Binding-site contacts:
Ligand atom C15 contacts residue TRP86 of chain 2.A at 3.5 Å (hydrophobic).
Ligand atom O1 contacts residue GLY121 of chain 2.A at 3.6 Å (h-bond).
Ligand atom C5 contacts residue TRP86 of chain 2.A at 3.8 Å (hydrophobic).
Ligand atom C17 contacts residue TYR337 of chain 2.A at 3.5 Å (hydrophobic).
Ligand atom N1 contacts residue TYR337 of chain 2.A at 3.9 Å.
Ligand atom C2 contacts residue TYR449 of chain 2.A at 3.8 Å (hydrophobic).
Ligand atom C10 contacts residue SER203 of chain 2.A at 3.1 Å.
Ligand atom C7 contacts residue SER203 of chain 2.A at 3.4 Å.
Ligand atom C3 contacts residue TRP86 of chain 2.A at 3.7 Å (hydrophobic).
Ligand atom C8 contacts residue GLY121 of chain 2.A at 3.6 Å.
Ligand atom O1 contacts residue GLY122 of chain 2.A at 3.0 Å (h-bond).
Ligand atom C4 contacts residue HIS447 of chain 2.A at 3.8 Å.
Ligand atom N1 contacts residue HIS447 of chain 2.A at 2.8 Å (h-bond).
Ligand atom C3 contacts residue TYR337 of chain 2.A at 3.6 Å (hydrophobic).
Ligand atom C9 contacts residue GLY121 of chain 2.A at 3.6 Å.
Ligand atom O1 contacts residue SER203 of chain 2.A at 2.3 Å (h-bond).
Ligand atom C2 contacts residue HIS447 of chain 2.A at 3.4 Å.
Ligand atom C5 contacts residue HIS447 of chain 2.A at 3.8 Å.
Ligand atom C13 contacts residue TRP86 of chain 2.A at 3.6 Å (hydrophobic).
Ligand atom C7 contacts residue HIS447 of chain 2.A at 3.7 Å.
Ligand atom C10 contacts residue HIS447 of chain 2.A at 3.5 Å.
Ligand atom N2 contacts residue TRP86 of chain 2.A at 3.7 Å.
Ligand atom C1 contacts residue TYR337 of chain 2.A at 3.5 Å (hydrophobic).
Ligand atom C4 contacts residue TRP86 of chain 2.A at 3.8 Å (hydrophobic).
Ligand atom C18 contacts residue TYR337 of chain 2.A at 3.5 Å (hydrophobic).
Ligand atom C2 contacts residue TYR337 of chain 2.A at 3.5 Å (hydrophobic).
Ligand atom CL1 contacts residue TRP439 of chain 2.A at 3.4 Å.
Ligand atom C3 contacts residue HIS447 of chain 2.A at 3.6 Å.
Ligand atom C14 contacts residue TYR337 of chain 2.A at 3.8 Å (hydrophobic).
Ligand atom C10 contacts residue PHE338 of chain 2.A at 3.9 Å (hydrophobic).
Ligand atom C14 contacts residue TRP86 of chain 2.A at 3.6 Å (hydrophobic).
Ligand atom CL1 contacts residue TYR337 of chain 2.A at 3.3 Å.
Ligand atom C15 contacts residue TYR337 of chain 2.A at 3.6 Å (hydrophobic).
Ligand atom N1 contacts residue TRP86 of chain 2.A at 3.6 Å.
Ligand atom C16 contacts residue TRP86 of chain 2.A at 3.9 Å (hydrophobic).
Ligand atom C12 contacts residue TRP86 of chain 2.A at 3.6 Å (hydrophobic).
Ligand atom C16 contacts residue TYR337 of chain 2.A at 3.6 Å (hydrophobic).
Ligand atom C17 contacts residue TRP439 of chain 2.A at 3.3 Å (hydrophobic).
Ligand atom C7 contacts residue GLY121 of chain 2.A at 3.9 Å.
Ligand atom C6 contacts residue GLU202 of chain 2.A at 3.9 Å.

Sequence of chain 2.A:
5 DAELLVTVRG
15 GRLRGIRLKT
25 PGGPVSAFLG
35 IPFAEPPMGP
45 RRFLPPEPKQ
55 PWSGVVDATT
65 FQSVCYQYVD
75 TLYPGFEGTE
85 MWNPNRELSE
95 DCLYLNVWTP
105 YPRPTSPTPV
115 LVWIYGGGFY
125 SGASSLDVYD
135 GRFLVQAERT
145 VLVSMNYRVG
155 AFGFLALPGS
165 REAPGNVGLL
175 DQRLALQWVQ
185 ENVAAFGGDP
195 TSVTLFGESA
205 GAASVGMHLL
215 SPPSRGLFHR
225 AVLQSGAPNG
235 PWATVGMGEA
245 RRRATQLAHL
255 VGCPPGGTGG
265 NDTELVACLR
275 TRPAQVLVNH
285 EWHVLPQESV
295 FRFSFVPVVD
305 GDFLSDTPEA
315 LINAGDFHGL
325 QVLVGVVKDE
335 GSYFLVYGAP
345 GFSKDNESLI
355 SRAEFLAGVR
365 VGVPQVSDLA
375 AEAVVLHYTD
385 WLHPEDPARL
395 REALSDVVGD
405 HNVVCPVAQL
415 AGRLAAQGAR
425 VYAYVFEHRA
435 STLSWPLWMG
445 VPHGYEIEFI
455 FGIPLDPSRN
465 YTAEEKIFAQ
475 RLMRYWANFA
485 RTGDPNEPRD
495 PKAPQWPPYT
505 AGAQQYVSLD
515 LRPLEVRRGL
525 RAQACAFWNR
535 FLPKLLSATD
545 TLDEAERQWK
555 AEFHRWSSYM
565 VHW

A small-molecule ligand and the protein it binds are described below.
Small molecule (SMILES): Nc1c2c(nc3cc(Cl)ccc13)C[C@H]1C=C(CCO)C[C@@H]2C1